Binding-site contacts:
Ligand atom C5 contacts residue ASN232 of chain 1.Q at 3.6 Å.
Ligand atom O5 contacts residue SER415 of chain 1.Q at 4.5 Å.
Ligand atom C7 contacts residue SER415 of chain 1.Q at 3.5 Å.
Ligand atom O4 contacts residue VAL414 of chain 1.Q at 3.7 Å.
Ligand atom C5 contacts residue GLU181 of chain 1.Q at 4.2 Å.
Ligand atom C4 contacts residue SER415 of chain 1.Q at 4.5 Å.
Ligand atom O5 contacts residue NAG1 of chain 1.JB at 3.6 Å.
Ligand atom C4 contacts residue ASN232 of chain 1.Q at 4.2 Å.
Ligand atom C8 contacts residue SER415 of chain 1.Q at 3.7 Å.
Ligand atom C1 contacts residue SER415 of chain 1.Q at 3.4 Å.
Ligand atom N2 contacts residue SER415 of chain 1.Q at 2.7 Å (h-bond).
Ligand atom O6 contacts residue GLU181 of chain 1.Q at 2.3 Å (salt-bridge).
Ligand atom C6 contacts residue NAG1 of chain 1.JB at 3.8 Å.
Ligand atom C3 contacts residue VAL414 of chain 1.Q at 3.7 Å (hydrophobic).
Ligand atom N2 contacts residue ASN232 of chain 1.Q at 2.9 Å (h-bond).
Ligand atom O7 contacts residue SER415 of chain 1.Q at 4.5 Å.
Ligand atom C3 contacts residue ASN232 of chain 1.Q at 3.8 Å.
Ligand atom C5 contacts residue NAG1 of chain 1.JB at 4.1 Å.
Ligand atom O5 contacts residue ASN232 of chain 1.Q at 2.4 Å (h-bond).
Ligand atom C2 contacts residue SER415 of chain 1.Q at 3.3 Å.
Ligand atom C7 contacts residue ASN232 of chain 1.Q at 4.1 Å.
Ligand atom C5 contacts residue VAL414 of chain 1.Q at 4.0 Å (hydrophobic).
Ligand atom O3 contacts residue SER415 of chain 1.Q at 4.3 Å.
Ligand atom C6 contacts residue GLU181 of chain 1.Q at 3.6 Å.
Ligand atom C2 contacts residue ASN232 of chain 1.Q at 2.5 Å.
Ligand atom O7 contacts residue ASN346 of chain 1.Q at 4.1 Å.
Ligand atom C3 contacts residue SER415 of chain 1.Q at 3.4 Å.
Ligand atom C1 contacts residue NAG1 of chain 1.JB at 4.4 Å.
Ligand atom C1 contacts residue ASN232 of chain 1.Q at 1.4 Å.
Ligand atom C8 contacts residue LEU231 of chain 1.Q at 3.8 Å (hydrophobic).
Ligand atom C5 contacts residue SER415 of chain 1.Q at 4.5 Å.
Ligand atom C4 contacts residue VAL414 of chain 1.Q at 4.1 Å (hydrophobic).

The protein below binds the small molecule below.
Small molecule (SMILES): CC(=O)N[C@H]1[C@H](O[C@H]2[C@H](O)[C@@H](NC(C)=O)CO[C@@H]2CO)O[C@H](CO)[C@@H](O[C@@H]2O[C@H](CO[C@H]3O[C@H](CO)[C@@H](O)[C@H](O)[C@@H]3O)[C@@H](O)[C@H](O[C@H]3O[C@H](CO)[C@@H](O)[C@H](O)[C@@H]3O)[C@@H]2O)[C@@H]1O

Sequence of chain 1.Q:
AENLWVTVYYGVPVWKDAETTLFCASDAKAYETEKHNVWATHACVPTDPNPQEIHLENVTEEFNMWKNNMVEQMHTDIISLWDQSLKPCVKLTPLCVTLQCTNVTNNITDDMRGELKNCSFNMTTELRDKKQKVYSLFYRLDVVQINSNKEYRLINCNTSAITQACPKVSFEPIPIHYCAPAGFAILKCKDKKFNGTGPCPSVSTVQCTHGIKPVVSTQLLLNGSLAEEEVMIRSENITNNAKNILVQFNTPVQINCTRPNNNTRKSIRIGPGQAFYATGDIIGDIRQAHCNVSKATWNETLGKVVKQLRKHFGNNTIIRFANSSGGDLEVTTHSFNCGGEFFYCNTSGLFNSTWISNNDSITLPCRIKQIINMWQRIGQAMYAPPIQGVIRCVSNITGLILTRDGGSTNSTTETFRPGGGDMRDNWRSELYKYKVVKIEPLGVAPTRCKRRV